A protein and the small-molecule ligand that binds it are described below.
Small molecule (SMILES): O=C([O-])C(=O)[O-]

Sequence of chain 1.E:
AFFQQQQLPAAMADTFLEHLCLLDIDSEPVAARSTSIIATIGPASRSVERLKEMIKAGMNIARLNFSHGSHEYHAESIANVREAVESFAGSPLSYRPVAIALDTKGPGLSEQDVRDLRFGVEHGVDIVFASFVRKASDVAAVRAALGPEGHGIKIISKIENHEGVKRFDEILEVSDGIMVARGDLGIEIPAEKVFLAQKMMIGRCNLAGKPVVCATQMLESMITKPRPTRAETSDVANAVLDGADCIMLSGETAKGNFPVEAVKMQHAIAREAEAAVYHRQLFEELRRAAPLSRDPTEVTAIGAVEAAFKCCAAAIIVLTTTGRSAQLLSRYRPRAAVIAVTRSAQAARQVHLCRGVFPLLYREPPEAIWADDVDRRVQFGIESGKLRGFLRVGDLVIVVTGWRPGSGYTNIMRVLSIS

Binding-site contacts:
Ligand atom C1 contacts residue LYS186 of chain 1.E at 3.6 Å.
Ligand atom O2 contacts residue MG1 of chain 1.CA at 4.1 Å.
Ligand atom C2 contacts residue ARG210 of chain 1.E at 4.5 Å.
Ligand atom O1 contacts residue MET207 of chain 1.E at 3.9 Å.
Ligand atom C2 contacts residue GLU188 of chain 1.E at 3.6 Å.
Ligand atom C2 contacts residue GLY211 of chain 1.E at 3.8 Å.
Ligand atom O1 contacts residue THR244 of chain 1.E at 3.8 Å.
Ligand atom O4 contacts residue GLY211 of chain 1.E at 3.6 Å.
Ligand atom O3 contacts residue ALA209 of chain 1.E at 4.3 Å.
Ligand atom C1 contacts residue GLU188 of chain 1.E at 3.7 Å.
Ligand atom O1 contacts residue MG1 of chain 1.CA at 4.0 Å.
Ligand atom O4 contacts residue GLU188 of chain 1.E at 3.1 Å (salt-bridge).
Ligand atom O2 contacts residue ALA209 of chain 1.E at 3.3 Å.
Ligand atom O4 contacts residue ALA209 of chain 1.E at 4.0 Å.
Ligand atom O2 contacts residue ASP212 of chain 1.E at 4.0 Å.
Ligand atom O4 contacts residue ASP212 of chain 1.E at 2.9 Å (salt-bridge).
Ligand atom C1 contacts residue MG1 of chain 1.CA at 2.7 Å.
Ligand atom C2 contacts residue ALA209 of chain 1.E at 3.5 Å (hydrophobic).
Ligand atom O3 contacts residue ASP212 of chain 1.E at 4.1 Å.
Ligand atom O3 contacts residue LYS186 of chain 1.E at 2.9 Å (salt-bridge).
Ligand atom C2 contacts residue ASP212 of chain 1.E at 3.8 Å.
Ligand atom O2 contacts residue THR244 of chain 1.E at 2.6 Å (h-bond).
Ligand atom C1 contacts residue ALA209 of chain 1.E at 3.8 Å (hydrophobic).
Ligand atom O1 contacts residue MET276 of chain 1.E at 4.2 Å.
Ligand atom O3 contacts residue MG1 of chain 1.CA at 1.9 Å.
Ligand atom C1 contacts residue THR244 of chain 1.E at 4.2 Å.
Ligand atom O2 contacts residue GLY211 of chain 1.E at 3.0 Å (h-bond).
Ligand atom O4 contacts residue MG1 of chain 1.CA at 2.3 Å.
Ligand atom O3 contacts residue GLU188 of chain 1.E at 3.3 Å (salt-bridge).
Ligand atom O1 contacts residue ALA209 of chain 1.E at 3.9 Å.
Ligand atom C2 contacts residue THR244 of chain 1.E at 3.6 Å.
Ligand atom O1 contacts residue ARG87 of chain 1.E at 4.2 Å.
Ligand atom C2 contacts residue MG1 of chain 1.CA at 2.9 Å.
Ligand atom O1 contacts residue LYS186 of chain 1.E at 3.7 Å.
Ligand atom O2 contacts residue ARG210 of chain 1.E at 3.5 Å (salt-bridge).